Sequence of chain 1.A:
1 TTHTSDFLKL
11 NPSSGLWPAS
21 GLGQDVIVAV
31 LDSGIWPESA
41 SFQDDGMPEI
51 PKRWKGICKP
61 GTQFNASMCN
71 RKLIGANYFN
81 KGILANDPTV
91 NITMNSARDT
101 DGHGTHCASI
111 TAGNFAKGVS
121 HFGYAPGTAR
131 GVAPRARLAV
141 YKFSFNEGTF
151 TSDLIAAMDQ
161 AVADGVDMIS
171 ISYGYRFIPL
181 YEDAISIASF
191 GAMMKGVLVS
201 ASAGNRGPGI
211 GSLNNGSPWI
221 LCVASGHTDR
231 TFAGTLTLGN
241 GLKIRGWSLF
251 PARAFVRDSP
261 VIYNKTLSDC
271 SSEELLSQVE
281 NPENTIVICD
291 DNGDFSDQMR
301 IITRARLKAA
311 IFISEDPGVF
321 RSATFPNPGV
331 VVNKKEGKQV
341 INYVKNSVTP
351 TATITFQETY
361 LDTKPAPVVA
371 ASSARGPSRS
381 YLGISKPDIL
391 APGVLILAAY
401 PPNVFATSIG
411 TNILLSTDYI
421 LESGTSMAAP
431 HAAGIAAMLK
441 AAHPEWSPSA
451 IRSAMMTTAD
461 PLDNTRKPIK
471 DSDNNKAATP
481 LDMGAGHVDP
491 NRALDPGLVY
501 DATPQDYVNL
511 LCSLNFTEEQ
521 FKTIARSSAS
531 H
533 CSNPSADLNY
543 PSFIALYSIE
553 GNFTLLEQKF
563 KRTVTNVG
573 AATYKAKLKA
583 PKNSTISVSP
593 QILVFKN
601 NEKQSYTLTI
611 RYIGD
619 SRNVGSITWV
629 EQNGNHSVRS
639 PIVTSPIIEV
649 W

Binding-site contacts:
Ligand atom C4 contacts residue ASN65 of chain 1.A at 4.2 Å.
Ligand atom C3 contacts residue ASN65 of chain 1.A at 3.8 Å.
Ligand atom C5 contacts residue ASN65 of chain 1.A at 3.6 Å.
Ligand atom C5 contacts residue SER67 of chain 1.A at 4.4 Å.
Ligand atom O5 contacts residue ASN65 of chain 1.A at 2.4 Å (h-bond).
Ligand atom C1 contacts residue SER67 of chain 1.A at 3.7 Å.
Ligand atom N2 contacts residue ASN65 of chain 1.A at 2.8 Å (h-bond).
Ligand atom C7 contacts residue ASN65 of chain 1.A at 3.5 Å.
Ligand atom O7 contacts residue ASN65 of chain 1.A at 3.8 Å.
Ligand atom C2 contacts residue ASN65 of chain 1.A at 2.5 Å.
Ligand atom O5 contacts residue MET68 of chain 1.A at 4.0 Å.
Ligand atom C1 contacts residue ASN65 of chain 1.A at 1.4 Å.
Ligand atom O5 contacts residue SER67 of chain 1.A at 4.3 Å.

This protein binds this small molecule.
Small molecule (SMILES): CC(=O)N[C@H]1[C@H](O[C@H]2[C@H](O)[C@@H](NC(C)=O)CO[C@@H]2CO)O[C@H](CO)[C@@H](O)[C@@H]1O